Sequence of chain 1.A:
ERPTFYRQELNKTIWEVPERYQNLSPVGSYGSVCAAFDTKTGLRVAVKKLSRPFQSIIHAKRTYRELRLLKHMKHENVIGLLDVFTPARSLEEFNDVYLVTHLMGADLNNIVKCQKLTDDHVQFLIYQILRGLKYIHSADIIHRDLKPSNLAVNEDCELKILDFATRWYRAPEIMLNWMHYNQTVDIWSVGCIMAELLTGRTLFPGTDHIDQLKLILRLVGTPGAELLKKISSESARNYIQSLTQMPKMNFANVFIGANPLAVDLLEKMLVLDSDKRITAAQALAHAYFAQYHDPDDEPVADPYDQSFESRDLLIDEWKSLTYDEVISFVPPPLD

Binding-site contacts:
Ligand atom CAF contacts residue TRP197 of chain 1.A at 3.3 Å (hydrophobic).
Ligand atom CAO contacts residue TRP197 of chain 1.A at 3.7 Å (hydrophobic).
Ligand atom CAH contacts residue SER293 of chain 1.A at 3.9 Å.
Ligand atom CAH contacts residue LEU246 of chain 1.A at 3.4 Å (hydrophobic).
Ligand atom CAK contacts residue GLU192 of chain 1.A at 4.0 Å.
Ligand atom CAD contacts residue SER251 of chain 1.A at 3.3 Å.
Ligand atom CAF contacts residue ILE250 of chain 1.A at 3.7 Å (hydrophobic).
Ligand atom CAU contacts residue LEU195 of chain 1.A at 3.2 Å (hydrophobic).
Ligand atom NAA contacts residue LYS249 of chain 1.A at 3.7 Å.
Ligand atom CAE contacts residue LEU195 of chain 1.A at 4.0 Å (hydrophobic).
Ligand atom CAG contacts residue ASP292 of chain 1.A at 3.4 Å.
Ligand atom CAC contacts residue LEU195 of chain 1.A at 3.6 Å (hydrophobic).
Ligand atom N3 contacts residue LYS249 of chain 1.A at 3.7 Å.
Ligand atom CAG contacts residue LEU246 of chain 1.A at 3.4 Å (hydrophobic).
Ligand atom CAD contacts residue ILE250 of chain 1.A at 4.0 Å (hydrophobic).
Ligand atom CAK contacts residue PRO191 of chain 1.A at 3.6 Å (hydrophobic).
Ligand atom N3 contacts residue TRP197 of chain 1.A at 3.4 Å.
Ligand atom CAU contacts residue GLU192 of chain 1.A at 3.9 Å.
Ligand atom CAI contacts residue LYS249 of chain 1.A at 3.8 Å.
Ligand atom CAE contacts residue TRP197 of chain 1.A at 3.4 Å (hydrophobic).
Ligand atom CAJ contacts residue LEU246 of chain 1.A at 3.9 Å (hydrophobic).
Ligand atom CAK contacts residue LEU195 of chain 1.A at 3.6 Å (hydrophobic).
Ligand atom CAB contacts residue SER252 of chain 1.A at 3.3 Å.
Ligand atom CAK contacts residue LEU291 of chain 1.A at 3.8 Å (hydrophobic).
Ligand atom C2 contacts residue TRP197 of chain 1.A at 3.7 Å (hydrophobic).
Ligand atom CAC contacts residue TRP197 of chain 1.A at 3.9 Å (hydrophobic).
Ligand atom CAD contacts residue TRP197 of chain 1.A at 3.6 Å (hydrophobic).
Ligand atom NAA contacts residue ASP292 of chain 1.A at 3.8 Å.
Ligand atom C6 contacts residue GLU192 of chain 1.A at 3.7 Å.
Ligand atom CAI contacts residue TRP197 of chain 1.A at 3.3 Å (hydrophobic).
Ligand atom NAN contacts residue GLU192 of chain 1.A at 3.5 Å.
Ligand atom NAA contacts residue ASP294 of chain 1.A at 2.8 Å (salt-bridge).
Ligand atom CAJ contacts residue LEU195 of chain 1.A at 3.6 Å (hydrophobic).
Ligand atom CAO contacts residue SER293 of chain 1.A at 4.0 Å.
Ligand atom C4 contacts residue TRP197 of chain 1.A at 3.7 Å (hydrophobic).
Ligand atom CAP contacts residue TRP197 of chain 1.A at 3.5 Å (hydrophobic).
Ligand atom CAP contacts residue ILE250 of chain 1.A at 3.9 Å (hydrophobic).
Ligand atom CAG contacts residue SER293 of chain 1.A at 3.5 Å.
Ligand atom CAD contacts residue SER252 of chain 1.A at 3.4 Å.
Ligand atom CAF contacts residue SER251 of chain 1.A at 3.6 Å.

This protein binds this small molecule.
Small molecule (SMILES): Nc1ccc2c(NC3CC3)nc(-c3ccccc3)nc2c1